Sequence of chain 6.A:
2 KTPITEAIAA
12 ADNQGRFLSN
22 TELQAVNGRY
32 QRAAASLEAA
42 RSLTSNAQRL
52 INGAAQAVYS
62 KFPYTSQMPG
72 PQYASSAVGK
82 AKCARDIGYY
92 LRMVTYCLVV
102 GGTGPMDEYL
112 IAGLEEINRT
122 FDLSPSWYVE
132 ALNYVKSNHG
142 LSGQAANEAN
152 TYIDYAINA

The protein below binds the small molecule below.
Small molecule (SMILES): C=CC1=C(C)/C(=C/c2[nH]c(/C=C3\N=C(/C=C4\NC(=O)C(C)=C4C=C)C(C)=C3CCC(=O)O)c(CCC(=O)O)c2C)NC1=O

Binding-site contacts:
Ligand atom C3A contacts residue ASN35 of chain 1.B at 3.4 Å.
Ligand atom CMA contacts residue ASN35 of chain 1.B at 3.6 Å.
Ligand atom C4A contacts residue ASN35 of chain 1.B at 3.6 Å.
Ligand atom NA contacts residue ASN35 of chain 1.B at 3.6 Å.
Ligand atom ND contacts residue ASP39 of chain 1.B at 2.7 Å (salt-bridge).
Ligand atom C2D contacts residue THR149 of chain 1.B at 3.4 Å.
Ligand atom O1A contacts residue THR149 of chain 1.B at 3.4 Å (h-bond).
Ligand atom OC contacts residue THR149 of chain 1.B at 3.5 Å (h-bond).
Ligand atom CMD contacts residue GLY151 of chain 1.B at 3.3 Å.
Ligand atom CMA contacts residue GLN145 of chain 1.A at 3.6 Å.
Ligand atom C1C contacts residue THR149 of chain 1.B at 3.5 Å.
Ligand atom C4C contacts residue ILE148 of chain 1.B at 3.6 Å (hydrophobic).
Ligand atom CAC contacts residue CYS153 of chain 1.B at 2.8 Å (hydrophobic).
Ligand atom NA contacts residue ASP39 of chain 1.B at 2.7 Å (salt-bridge).
Ligand atom CMD contacts residue THR149 of chain 1.B at 3.5 Å.
Ligand atom CBB contacts residue GLN25 of chain 6.A at 3.5 Å.
Ligand atom C2C contacts residue CYS153 of chain 1.B at 3.5 Å (hydrophobic).
Ligand atom CBC contacts residue VAL40 of chain 1.B at 3.6 Å (hydrophobic).
Ligand atom CBB contacts residue LEU24 of chain 6.A at 2.8 Å (hydrophobic).
Ligand atom C4A contacts residue GLN145 of chain 1.A at 3.6 Å.
Ligand atom OC contacts residue THR150 of chain 1.B at 3.5 Å.
Ligand atom CMC contacts residue ASN143 of chain 1.B at 3.2 Å.
Ligand atom CHD contacts residue CYS153 of chain 1.B at 3.5 Å (hydrophobic).
Ligand atom O2A contacts residue THR149 of chain 1.B at 2.7 Å (h-bond).
Ligand atom C1D contacts residue ASP39 of chain 1.B at 3.6 Å.
Ligand atom CHD contacts residue ILE148 of chain 1.B at 3.5 Å (hydrophobic).
Ligand atom CAC contacts residue ALA142 of chain 1.B at 3.2 Å (hydrophobic).
Ligand atom O1A contacts residue GLN145 of chain 1.A at 3.0 Å (h-bond).
Ligand atom C4C contacts residue CYS153 of chain 1.B at 3.1 Å (hydrophobic).
Ligand atom CGA contacts residue THR149 of chain 1.B at 3.4 Å.
Ligand atom NB contacts residue ASN35 of chain 1.B at 2.9 Å (h-bond).
Ligand atom OC contacts residue GLY151 of chain 1.B at 3.2 Å (h-bond).
Ligand atom NC contacts residue THR149 of chain 1.B at 2.8 Å (h-bond).
Ligand atom CMB contacts residue ASN148 of chain 1.A at 3.4 Å.
Ligand atom CHB contacts residue ASP39 of chain 1.B at 3.4 Å.
Ligand atom CBC contacts residue CYS153 of chain 1.B at 3.1 Å (hydrophobic).
Ligand atom OB contacts residue ASN28 of chain 6.A at 2.9 Å (h-bond).
Ligand atom C3A contacts residue GLN145 of chain 1.A at 3.5 Å.
Ligand atom C3C contacts residue CYS153 of chain 1.B at 2.8 Å (hydrophobic).
Ligand atom C1C contacts residue GLY151 of chain 1.B at 3.6 Å.

Sequence of chain 1.A:
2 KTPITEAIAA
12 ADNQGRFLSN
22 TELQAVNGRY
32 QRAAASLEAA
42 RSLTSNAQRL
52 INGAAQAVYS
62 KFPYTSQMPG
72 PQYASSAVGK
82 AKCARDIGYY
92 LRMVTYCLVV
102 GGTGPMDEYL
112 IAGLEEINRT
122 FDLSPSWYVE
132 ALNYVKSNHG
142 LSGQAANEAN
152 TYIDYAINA

Sequence of chain 1.B:
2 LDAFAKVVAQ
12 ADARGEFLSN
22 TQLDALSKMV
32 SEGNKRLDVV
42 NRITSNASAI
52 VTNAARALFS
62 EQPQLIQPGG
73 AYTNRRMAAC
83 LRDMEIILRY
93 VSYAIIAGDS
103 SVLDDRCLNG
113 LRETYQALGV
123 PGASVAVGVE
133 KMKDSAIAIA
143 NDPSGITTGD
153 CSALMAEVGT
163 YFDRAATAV